Sequence of chain 1.A:
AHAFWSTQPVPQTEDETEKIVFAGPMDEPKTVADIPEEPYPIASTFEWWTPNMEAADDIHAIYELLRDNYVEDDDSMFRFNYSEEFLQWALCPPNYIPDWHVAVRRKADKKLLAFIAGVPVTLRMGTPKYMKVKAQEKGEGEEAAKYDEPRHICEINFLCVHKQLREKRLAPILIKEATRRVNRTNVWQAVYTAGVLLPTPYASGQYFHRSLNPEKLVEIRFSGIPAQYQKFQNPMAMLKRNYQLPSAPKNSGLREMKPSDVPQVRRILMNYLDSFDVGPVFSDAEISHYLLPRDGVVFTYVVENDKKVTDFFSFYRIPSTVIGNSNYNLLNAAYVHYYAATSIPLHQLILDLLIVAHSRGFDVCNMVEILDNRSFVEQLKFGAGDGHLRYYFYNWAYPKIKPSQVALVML

The protein below binds the small molecule below.
Small molecule (SMILES): CNCc1cccc(CN2CCOCC2)c1

Binding-site contacts:
Ligand atom C04 contacts residue GLY222 of chain 1.A at 3.9 Å.
Ligand atom C11 contacts residue VAL98 of chain 1.A at 4.1 Å (hydrophobic).
Ligand atom C08 contacts residue LEU416 of chain 1.A at 3.9 Å (hydrophobic).
Ligand atom C10 contacts residue PHE107 of chain 1.A at 3.7 Å (hydrophobic).
Ligand atom CAJ contacts residue TYR109 of chain 1.A at 3.6 Å (hydrophobic).
Ligand atom C08 contacts residue TYR234 of chain 1.A at 4.2 Å (hydrophobic).
Ligand atom N01 contacts residue MET437 of chain 1.A at 4.3 Å.
Ligand atom C06 contacts residue LEU416 of chain 1.A at 3.9 Å (hydrophobic).
Ligand atom C03 contacts residue GLU99 of chain 1.A at 3.6 Å.
Ligand atom C04 contacts residue MYA1 of chain 1.C at 3.9 Å.
Ligand atom C contacts residue GLY414 of chain 1.A at 4.2 Å.
Ligand atom C02 contacts residue PHE107 of chain 1.A at 3.9 Å (hydrophobic).
Ligand atom CAK contacts residue LEU416 of chain 1.A at 4.2 Å (hydrophobic).
Ligand atom C02 contacts residue LEU416 of chain 1.A at 4.0 Å (hydrophobic).
Ligand atom C06 contacts residue GLY222 of chain 1.A at 4.1 Å.
Ligand atom CAJ contacts residue LEU438 of chain 1.A at 3.7 Å (hydrophobic).
Ligand atom O contacts residue ASP100 of chain 1.A at 3.9 Å.
Ligand atom CAK contacts residue HIS415 of chain 1.A at 4.1 Å.
Ligand atom C08 contacts residue THR220 of chain 1.A at 3.7 Å.
Ligand atom CAJ contacts residue PHE107 of chain 1.A at 3.7 Å (hydrophobic).
Ligand atom N01 contacts residue THR220 of chain 1.A at 4.3 Å.
Ligand atom C contacts residue TYR234 of chain 1.A at 4.2 Å (hydrophobic).
Ligand atom C11 contacts residue ALA221 of chain 1.A at 4.2 Å (hydrophobic).
Ligand atom C06 contacts residue TYR234 of chain 1.A at 4.0 Å (hydrophobic).
Ligand atom CAK contacts residue TYR234 of chain 1.A at 3.6 Å (hydrophobic).
Ligand atom C01 contacts residue VAL98 of chain 1.A at 4.0 Å (hydrophobic).
Ligand atom C01 contacts residue MYA1 of chain 1.C at 4.2 Å.
Ligand atom C04 contacts residue VAL98 of chain 1.A at 3.7 Å (hydrophobic).
Ligand atom C08 contacts residue LEU438 of chain 1.A at 3.4 Å (hydrophobic).
Ligand atom N01 contacts residue TYR109 of chain 1.A at 4.0 Å.
Ligand atom C02 contacts residue TYR234 of chain 1.A at 3.4 Å (hydrophobic).
Ligand atom N01 contacts residue LEU438 of chain 1.A at 2.8 Å (h-bond).
Ligand atom C contacts residue HIS415 of chain 1.A at 4.0 Å.
Ligand atom C08 contacts residue MET437 of chain 1.A at 3.5 Å (hydrophobic).
Ligand atom C01 contacts residue PHE107 of chain 1.A at 4.2 Å (hydrophobic).
Ligand atom C11 contacts residue GLY222 of chain 1.A at 3.3 Å.
Ligand atom C03 contacts residue ASP100 of chain 1.A at 4.0 Å.
Ligand atom C03 contacts residue VAL98 of chain 1.A at 3.8 Å (hydrophobic).
Ligand atom CAK contacts residue GLY222 of chain 1.A at 4.2 Å.
Ligand atom C05 contacts residue VAL98 of chain 1.A at 3.9 Å (hydrophobic).